Sequence of chain 2.A:
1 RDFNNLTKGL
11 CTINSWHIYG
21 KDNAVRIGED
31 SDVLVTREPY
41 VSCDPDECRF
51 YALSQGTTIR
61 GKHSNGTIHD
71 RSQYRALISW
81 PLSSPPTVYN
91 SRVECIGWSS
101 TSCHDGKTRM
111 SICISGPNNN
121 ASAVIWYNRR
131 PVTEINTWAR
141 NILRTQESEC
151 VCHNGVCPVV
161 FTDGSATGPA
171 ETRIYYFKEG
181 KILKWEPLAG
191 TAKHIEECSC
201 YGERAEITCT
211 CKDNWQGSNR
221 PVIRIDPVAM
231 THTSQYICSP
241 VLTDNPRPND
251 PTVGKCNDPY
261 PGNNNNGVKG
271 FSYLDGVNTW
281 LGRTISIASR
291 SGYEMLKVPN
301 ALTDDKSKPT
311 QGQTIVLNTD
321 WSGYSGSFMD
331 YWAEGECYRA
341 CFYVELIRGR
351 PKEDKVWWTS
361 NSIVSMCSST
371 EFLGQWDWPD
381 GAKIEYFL

Binding-site contacts:
Ligand atom C4 contacts residue ASN154 of chain 2.A at 4.4 Å.
Ligand atom C5 contacts residue ASN5 of chain 2.A at 3.6 Å.
Ligand atom C7 contacts residue ASN5 of chain 2.A at 3.8 Å.
Ligand atom C8 contacts residue ASN154 of chain 2.A at 4.3 Å.
Ligand atom O6 contacts residue ASP2 of chain 2.A at 2.7 Å (salt-bridge).
Ligand atom O6 contacts residue ASN154 of chain 2.A at 3.8 Å.
Ligand atom C7 contacts residue PHE3 of chain 2.A at 3.6 Å (hydrophobic).
Ligand atom C3 contacts residue ASN5 of chain 2.A at 3.8 Å.
Ligand atom C3 contacts residue PHE3 of chain 2.A at 4.3 Å (hydrophobic).
Ligand atom O5 contacts residue ASP2 of chain 2.A at 3.5 Å (salt-bridge).
Ligand atom C5 contacts residue ASN154 of chain 2.A at 3.5 Å.
Ligand atom O3 contacts residue ASP2 of chain 2.A at 3.2 Å (salt-bridge).
Ligand atom C8 contacts residue PHE3 of chain 2.A at 3.4 Å (hydrophobic).
Ligand atom C2 contacts residue ASN5 of chain 2.A at 2.4 Å.
Ligand atom C2 contacts residue PHE3 of chain 2.A at 3.8 Å (hydrophobic).
Ligand atom C1 contacts residue ASN154 of chain 2.A at 3.9 Å.
Ligand atom C3 contacts residue ASP2 of chain 2.A at 4.0 Å.
Ligand atom C7 contacts residue ASP2 of chain 2.A at 3.9 Å.
Ligand atom C6 contacts residue ASN154 of chain 2.A at 4.5 Å.
Ligand atom C1 contacts residue PHE3 of chain 2.A at 3.8 Å (hydrophobic).
Ligand atom O5 contacts residue ASN154 of chain 2.A at 3.9 Å.
Ligand atom O7 contacts residue ASN5 of chain 2.A at 4.1 Å.
Ligand atom N2 contacts residue ASN5 of chain 2.A at 2.9 Å (h-bond).
Ligand atom C5 contacts residue ASP2 of chain 2.A at 4.1 Å.
Ligand atom N2 contacts residue ASP2 of chain 2.A at 3.8 Å.
Ligand atom N2 contacts residue PHE3 of chain 2.A at 2.9 Å (h-bond).
Ligand atom O5 contacts residue ASN5 of chain 2.A at 2.3 Å (h-bond).
Ligand atom C6 contacts residue ASP2 of chain 2.A at 3.3 Å.
Ligand atom C1 contacts residue ASN5 of chain 2.A at 1.5 Å.
Ligand atom C8 contacts residue ASP2 of chain 2.A at 3.7 Å.
Ligand atom C4 contacts residue ASN5 of chain 2.A at 4.2 Å.

A protein and the small-molecule ligand that binds it are described below.
Small molecule (SMILES): CC(=O)N[C@H]1[C@H](O[C@H]2[C@H](O)[C@@H](NC(C)=O)CO[C@@H]2CO)O[C@H](CO)[C@@H](O)[C@@H]1O